Sequence of chain 2.A:
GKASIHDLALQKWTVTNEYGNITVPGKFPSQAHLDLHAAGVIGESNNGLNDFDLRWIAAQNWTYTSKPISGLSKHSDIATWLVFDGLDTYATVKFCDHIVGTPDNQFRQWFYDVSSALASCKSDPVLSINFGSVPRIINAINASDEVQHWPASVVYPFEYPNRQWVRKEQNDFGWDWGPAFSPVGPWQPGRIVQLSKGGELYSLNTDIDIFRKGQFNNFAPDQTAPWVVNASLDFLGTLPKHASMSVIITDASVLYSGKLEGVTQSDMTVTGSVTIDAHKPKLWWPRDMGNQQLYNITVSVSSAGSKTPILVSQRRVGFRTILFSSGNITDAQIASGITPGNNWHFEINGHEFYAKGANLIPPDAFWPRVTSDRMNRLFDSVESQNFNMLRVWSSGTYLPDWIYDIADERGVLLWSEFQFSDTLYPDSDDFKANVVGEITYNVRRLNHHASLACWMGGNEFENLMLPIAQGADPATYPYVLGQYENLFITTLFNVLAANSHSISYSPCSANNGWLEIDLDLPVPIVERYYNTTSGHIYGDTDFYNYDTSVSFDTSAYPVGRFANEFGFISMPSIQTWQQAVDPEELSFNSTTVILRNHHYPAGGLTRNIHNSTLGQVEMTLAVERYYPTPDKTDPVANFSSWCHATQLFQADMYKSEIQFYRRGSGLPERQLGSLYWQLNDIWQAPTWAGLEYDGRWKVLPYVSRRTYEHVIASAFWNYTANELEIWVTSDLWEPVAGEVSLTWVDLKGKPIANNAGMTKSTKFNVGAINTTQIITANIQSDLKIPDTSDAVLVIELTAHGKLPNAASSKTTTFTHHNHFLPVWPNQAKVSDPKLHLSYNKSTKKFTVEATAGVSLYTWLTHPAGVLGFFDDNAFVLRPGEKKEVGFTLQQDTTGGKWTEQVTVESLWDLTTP

The small molecule below binds the protein below.
Small molecule (SMILES): CC(=O)N[C@@H]1[C@@H](O)[C@H](O)[C@@H](CO)O[C@H]1O

Binding-site contacts:
Ligand atom C1 contacts residue ASN637 of chain 2.A at 3.4 Å.
Ligand atom C7 contacts residue LEU643 of chain 2.A at 4.2 Å (hydrophobic).
Ligand atom O6 contacts residue ASN637 of chain 2.A at 3.9 Å.
Ligand atom C3 contacts residue ASN640 of chain 2.A at 3.8 Å.
Ligand atom O7 contacts residue LEU643 of chain 2.A at 3.8 Å.
Ligand atom C1 contacts residue TYR181 of chain 2.A at 3.5 Å (hydrophobic).
Ligand atom O5 contacts residue ASN637 of chain 2.A at 2.7 Å (h-bond).
Ligand atom O5 contacts residue TYR181 of chain 2.A at 4.3 Å.
Ligand atom C5 contacts residue ALA631 of chain 2.A at 3.9 Å (hydrophobic).
Ligand atom C1 contacts residue PRO630 of chain 2.A at 3.7 Å (hydrophobic).
Ligand atom C2 contacts residue TYR181 of chain 2.A at 4.0 Å (hydrophobic).
Ligand atom C5 contacts residue ASN640 of chain 2.A at 3.6 Å.
Ligand atom O5 contacts residue ASN640 of chain 2.A at 2.3 Å (h-bond).
Ligand atom C1 contacts residue ASN640 of chain 2.A at 1.4 Å.
Ligand atom C6 contacts residue ASN637 of chain 2.A at 3.7 Å.
Ligand atom C6 contacts residue ALA631 of chain 2.A at 4.2 Å (hydrophobic).
Ligand atom O5 contacts residue ALA631 of chain 2.A at 3.6 Å.
Ligand atom N2 contacts residue ASN640 of chain 2.A at 2.8 Å (h-bond).
Ligand atom N2 contacts residue PRO630 of chain 2.A at 4.5 Å.
Ligand atom C1 contacts residue ALA631 of chain 2.A at 3.9 Å (hydrophobic).
Ligand atom C2 contacts residue ASN640 of chain 2.A at 2.5 Å.
Ligand atom C8 contacts residue LEU643 of chain 2.A at 4.4 Å (hydrophobic).
Ligand atom C5 contacts residue TYR181 of chain 2.A at 4.0 Å (hydrophobic).
Ligand atom C3 contacts residue TYR181 of chain 2.A at 3.8 Å (hydrophobic).
Ligand atom O7 contacts residue ASN640 of chain 2.A at 3.7 Å.
Ligand atom C4 contacts residue TYR181 of chain 2.A at 4.4 Å (hydrophobic).
Ligand atom C4 contacts residue ASN640 of chain 2.A at 4.2 Å.
Ligand atom C7 contacts residue ASN640 of chain 2.A at 3.8 Å.
Ligand atom C8 contacts residue TYR629 of chain 2.A at 3.7 Å (hydrophobic).
Ligand atom N2 contacts residue TYR181 of chain 2.A at 4.0 Å.
Ligand atom C5 contacts residue ASN637 of chain 2.A at 3.7 Å.